Sequence of chain 1.C:
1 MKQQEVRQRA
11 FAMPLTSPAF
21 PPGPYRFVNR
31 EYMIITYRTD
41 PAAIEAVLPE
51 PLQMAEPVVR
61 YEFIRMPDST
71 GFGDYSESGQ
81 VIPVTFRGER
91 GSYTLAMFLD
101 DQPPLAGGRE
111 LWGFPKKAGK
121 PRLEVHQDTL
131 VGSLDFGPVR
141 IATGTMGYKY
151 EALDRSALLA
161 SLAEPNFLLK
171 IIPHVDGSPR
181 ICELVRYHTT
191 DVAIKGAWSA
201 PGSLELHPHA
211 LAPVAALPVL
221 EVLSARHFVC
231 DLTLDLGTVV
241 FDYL

This protein binds this small molecule.
Small molecule (SMILES): CCCC(C)=O

Binding-site contacts:
Ligand atom C2 contacts residue LEU99 of chain 1.C at 4.3 Å (hydrophobic).
Ligand atom C2 contacts residue GLY108 of chain 1.C at 4.5 Å.
Ligand atom C1 contacts residue PRO104 of chain 1.C at 3.7 Å (hydrophobic).
Ligand atom C5 contacts residue PHE114 of chain 1.C at 3.8 Å (hydrophobic).
Ligand atom C1 contacts residue LEU234 of chain 1.C at 4.1 Å (hydrophobic).
Ligand atom O6 contacts residue LEU234 of chain 1.C at 3.8 Å.
Ligand atom O6 contacts residue TYR75 of chain 1.C at 3.8 Å.
Ligand atom C1 contacts residue TYR75 of chain 1.C at 3.8 Å (hydrophobic).
Ligand atom C4 contacts residue ARG30 of chain 1.C at 4.2 Å.
Ligand atom C5 contacts residue LYS116 of chain 1.C at 4.3 Å.
Ligand atom C4 contacts residue LEU234 of chain 1.C at 4.3 Å (hydrophobic).
Ligand atom C3 contacts residue LYS116 of chain 1.C at 2.4 Å.
Ligand atom C1 contacts residue PHE72 of chain 1.C at 4.0 Å (hydrophobic).
Ligand atom C3 contacts residue LEU99 of chain 1.C at 4.4 Å (hydrophobic).
Ligand atom C3 contacts residue TYR75 of chain 1.C at 3.8 Å (hydrophobic).
Ligand atom C5 contacts residue MET97 of chain 1.C at 3.7 Å (hydrophobic).
Ligand atom C4 contacts residue TYR75 of chain 1.C at 4.2 Å (hydrophobic).
Ligand atom O6 contacts residue ARG30 of chain 1.C at 3.4 Å (salt-bridge).
Ligand atom C5 contacts residue ARG30 of chain 1.C at 4.1 Å.
Ligand atom C2 contacts residue LYS116 of chain 1.C at 1.3 Å.
Ligand atom C2 contacts residue PRO104 of chain 1.C at 3.8 Å (hydrophobic).
Ligand atom O6 contacts residue PHE27 of chain 1.C at 4.0 Å.
Ligand atom O6 contacts residue LYS116 of chain 1.C at 4.4 Å.
Ligand atom C1 contacts residue GLY108 of chain 1.C at 4.4 Å.
Ligand atom C1 contacts residue LYS116 of chain 1.C at 2.4 Å.
Ligand atom O6 contacts residue MET66 of chain 1.C at 4.2 Å.
Ligand atom C2 contacts residue TYR75 of chain 1.C at 4.1 Å (hydrophobic).
Ligand atom C2 contacts residue PHE114 of chain 1.C at 4.3 Å (hydrophobic).
Ligand atom C4 contacts residue LYS116 of chain 1.C at 3.6 Å.